Binding-site contacts:
Ligand atom CL1 contacts residue VAL142 of chain 1.A at 3.7 Å.
Ligand atom N14 contacts residue THR199 of chain 1.A at 3.0 Å (h-bond).
Ligand atom O4 contacts residue HIS94 of chain 1.A at 3.3 Å.
Ligand atom O3 contacts residue THR198 of chain 1.A at 3.0 Å (h-bond).
Ligand atom CL1 contacts residue LEU140 of chain 1.A at 3.8 Å.
Ligand atom N1 contacts residue ZN1 of chain 1.B at 1.9 Å.
Ligand atom O4 contacts residue VAL142 of chain 1.A at 3.7 Å.
Ligand atom N1 contacts residue THR198 of chain 1.A at 2.8 Å (h-bond).
Ligand atom S2 contacts residue ZN1 of chain 1.B at 3.0 Å.
Ligand atom O3 contacts residue TRP208 of chain 1.A at 3.4 Å.
Ligand atom O17 contacts residue HIS94 of chain 1.A at 3.8 Å.
Ligand atom O13 contacts residue GLN92 of chain 1.A at 3.2 Å (h-bond).
Ligand atom C23 contacts residue PRO200 of chain 1.A at 3.2 Å (hydrophobic).
Ligand atom O19 contacts residue PHE130 of chain 1.A at 3.2 Å.
Ligand atom C12 contacts residue THR199 of chain 1.A at 3.7 Å.
Ligand atom C16 contacts residue ASN62 of chain 1.A at 3.8 Å.
Ligand atom O17 contacts residue THR199 of chain 1.A at 3.7 Å.
Ligand atom O4 contacts residue HIS119 of chain 1.A at 3.3 Å (h-bond).
Ligand atom C16 contacts residue HIS64 of chain 1.A at 3.7 Å.
Ligand atom C9 contacts residue THR199 of chain 1.A at 3.8 Å.
Ligand atom C10 contacts residue THR199 of chain 1.A at 3.8 Å.
Ligand atom O4 contacts residue ZN1 of chain 1.B at 3.0 Å.
Ligand atom C7 contacts residue LEU197 of chain 1.A at 3.8 Å (hydrophobic).
Ligand atom CL1 contacts residue LEU197 of chain 1.A at 3.7 Å.
Ligand atom C10 contacts residue HIS94 of chain 1.A at 3.4 Å.
Ligand atom C8 contacts residue GLN92 of chain 1.A at 3.9 Å.
Ligand atom C22 contacts residue PRO200 of chain 1.A at 3.6 Å (hydrophobic).
Ligand atom O4 contacts residue VAL121 of chain 1.A at 3.8 Å.
Ligand atom O20 contacts residue GLN92 of chain 1.A at 3.3 Å (h-bond).
Ligand atom C6 contacts residue LEU197 of chain 1.A at 3.7 Å (hydrophobic).
Ligand atom N1 contacts residue HIS96 of chain 1.A at 3.3 Å (h-bond).
Ligand atom S2 contacts residue HIS94 of chain 1.A at 3.8 Å.
Ligand atom N1 contacts residue HIS94 of chain 1.A at 3.2 Å (h-bond).
Ligand atom C5 contacts residue HIS94 of chain 1.A at 3.7 Å.
Ligand atom C22 contacts residue THR199 of chain 1.A at 3.8 Å.
Ligand atom N1 contacts residue HIS119 of chain 1.A at 3.4 Å (h-bond).
Ligand atom O3 contacts residue LEU197 of chain 1.A at 3.4 Å.
Ligand atom CL1 contacts residue VAL121 of chain 1.A at 3.9 Å.
Ligand atom O4 contacts residue TRP208 of chain 1.A at 3.8 Å.
Ligand atom O13 contacts residue ASN67 of chain 1.A at 3.4 Å (h-bond).

Sequence of chain 1.A:
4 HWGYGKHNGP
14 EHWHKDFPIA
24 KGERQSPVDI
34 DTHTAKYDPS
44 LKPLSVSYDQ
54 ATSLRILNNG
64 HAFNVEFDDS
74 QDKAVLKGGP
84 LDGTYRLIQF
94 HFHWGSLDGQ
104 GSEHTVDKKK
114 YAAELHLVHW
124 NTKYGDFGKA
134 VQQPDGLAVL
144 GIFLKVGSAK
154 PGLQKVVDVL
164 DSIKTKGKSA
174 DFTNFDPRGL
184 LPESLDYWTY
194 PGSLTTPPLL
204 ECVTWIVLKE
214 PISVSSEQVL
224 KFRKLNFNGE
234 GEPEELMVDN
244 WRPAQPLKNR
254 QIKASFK

This protein binds this small molecule.
Small molecule (SMILES): NS(=O)(=O)c1cc(C(=O)NCCO)c(S(=O)(=O)c2ccccc2)cc1Cl